Sequence of chain 2.A:
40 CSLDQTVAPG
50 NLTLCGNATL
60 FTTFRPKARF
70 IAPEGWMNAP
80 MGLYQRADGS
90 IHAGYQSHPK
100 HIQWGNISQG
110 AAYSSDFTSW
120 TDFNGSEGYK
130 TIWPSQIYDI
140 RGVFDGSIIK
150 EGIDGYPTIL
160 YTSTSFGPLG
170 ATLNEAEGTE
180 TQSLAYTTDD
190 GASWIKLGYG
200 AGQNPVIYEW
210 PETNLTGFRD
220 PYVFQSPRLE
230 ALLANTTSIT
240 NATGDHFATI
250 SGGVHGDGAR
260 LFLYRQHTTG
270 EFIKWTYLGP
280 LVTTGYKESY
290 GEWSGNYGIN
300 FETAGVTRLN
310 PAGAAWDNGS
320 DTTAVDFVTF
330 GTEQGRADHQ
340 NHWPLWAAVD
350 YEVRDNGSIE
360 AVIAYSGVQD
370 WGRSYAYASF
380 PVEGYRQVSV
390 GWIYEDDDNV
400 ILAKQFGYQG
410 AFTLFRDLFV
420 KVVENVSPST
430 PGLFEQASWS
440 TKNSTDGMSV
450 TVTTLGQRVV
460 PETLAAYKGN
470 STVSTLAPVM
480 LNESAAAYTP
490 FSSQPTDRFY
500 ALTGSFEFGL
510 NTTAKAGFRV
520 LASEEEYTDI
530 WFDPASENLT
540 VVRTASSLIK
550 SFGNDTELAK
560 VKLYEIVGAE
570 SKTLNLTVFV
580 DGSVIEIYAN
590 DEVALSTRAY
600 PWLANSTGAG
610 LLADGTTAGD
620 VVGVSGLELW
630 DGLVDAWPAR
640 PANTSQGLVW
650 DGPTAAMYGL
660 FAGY

The protein below binds the small molecule below.
Small molecule (SMILES): CC(=O)N[C@@H]1[C@@H](O)[C@H](O)[C@@H](CO)O[C@H]1O

Binding-site contacts:
Ligand atom C2 contacts residue ASN442 of chain 2.A at 2.4 Å.
Ligand atom C6 contacts residue PRO427 of chain 2.A at 4.2 Å (hydrophobic).
Ligand atom O7 contacts residue ASN442 of chain 2.A at 3.5 Å (h-bond).
Ligand atom O6 contacts residue GLY446 of chain 2.A at 2.8 Å (h-bond).
Ligand atom C5 contacts residue ASN442 of chain 2.A at 3.6 Å.
Ligand atom C3 contacts residue ASN442 of chain 2.A at 3.7 Å.
Ligand atom N2 contacts residue ASN442 of chain 2.A at 2.9 Å (h-bond).
Ligand atom C7 contacts residue ASN442 of chain 2.A at 3.4 Å.
Ligand atom C6 contacts residue GLY446 of chain 2.A at 3.9 Å.
Ligand atom O5 contacts residue PHE433 of chain 2.A at 4.2 Å.
Ligand atom O5 contacts residue GLY446 of chain 2.A at 4.3 Å.
Ligand atom C5 contacts residue PHE433 of chain 2.A at 4.1 Å (hydrophobic).
Ligand atom C4 contacts residue ASN442 of chain 2.A at 4.1 Å.
Ligand atom C1 contacts residue ASN442 of chain 2.A at 1.4 Å.
Ligand atom O5 contacts residue ASN442 of chain 2.A at 2.2 Å (h-bond).
Ligand atom O6 contacts residue ASN442 of chain 2.A at 4.4 Å.
Ligand atom C1 contacts residue PHE433 of chain 2.A at 4.2 Å (hydrophobic).